A small-molecule ligand and the protein it binds are described below.
Small molecule (SMILES): CC(=O)N[C@@H]1[C@@H](O)[C@H](O)[C@@H](CO)O[C@H]1O

Sequence of chain 1.A:
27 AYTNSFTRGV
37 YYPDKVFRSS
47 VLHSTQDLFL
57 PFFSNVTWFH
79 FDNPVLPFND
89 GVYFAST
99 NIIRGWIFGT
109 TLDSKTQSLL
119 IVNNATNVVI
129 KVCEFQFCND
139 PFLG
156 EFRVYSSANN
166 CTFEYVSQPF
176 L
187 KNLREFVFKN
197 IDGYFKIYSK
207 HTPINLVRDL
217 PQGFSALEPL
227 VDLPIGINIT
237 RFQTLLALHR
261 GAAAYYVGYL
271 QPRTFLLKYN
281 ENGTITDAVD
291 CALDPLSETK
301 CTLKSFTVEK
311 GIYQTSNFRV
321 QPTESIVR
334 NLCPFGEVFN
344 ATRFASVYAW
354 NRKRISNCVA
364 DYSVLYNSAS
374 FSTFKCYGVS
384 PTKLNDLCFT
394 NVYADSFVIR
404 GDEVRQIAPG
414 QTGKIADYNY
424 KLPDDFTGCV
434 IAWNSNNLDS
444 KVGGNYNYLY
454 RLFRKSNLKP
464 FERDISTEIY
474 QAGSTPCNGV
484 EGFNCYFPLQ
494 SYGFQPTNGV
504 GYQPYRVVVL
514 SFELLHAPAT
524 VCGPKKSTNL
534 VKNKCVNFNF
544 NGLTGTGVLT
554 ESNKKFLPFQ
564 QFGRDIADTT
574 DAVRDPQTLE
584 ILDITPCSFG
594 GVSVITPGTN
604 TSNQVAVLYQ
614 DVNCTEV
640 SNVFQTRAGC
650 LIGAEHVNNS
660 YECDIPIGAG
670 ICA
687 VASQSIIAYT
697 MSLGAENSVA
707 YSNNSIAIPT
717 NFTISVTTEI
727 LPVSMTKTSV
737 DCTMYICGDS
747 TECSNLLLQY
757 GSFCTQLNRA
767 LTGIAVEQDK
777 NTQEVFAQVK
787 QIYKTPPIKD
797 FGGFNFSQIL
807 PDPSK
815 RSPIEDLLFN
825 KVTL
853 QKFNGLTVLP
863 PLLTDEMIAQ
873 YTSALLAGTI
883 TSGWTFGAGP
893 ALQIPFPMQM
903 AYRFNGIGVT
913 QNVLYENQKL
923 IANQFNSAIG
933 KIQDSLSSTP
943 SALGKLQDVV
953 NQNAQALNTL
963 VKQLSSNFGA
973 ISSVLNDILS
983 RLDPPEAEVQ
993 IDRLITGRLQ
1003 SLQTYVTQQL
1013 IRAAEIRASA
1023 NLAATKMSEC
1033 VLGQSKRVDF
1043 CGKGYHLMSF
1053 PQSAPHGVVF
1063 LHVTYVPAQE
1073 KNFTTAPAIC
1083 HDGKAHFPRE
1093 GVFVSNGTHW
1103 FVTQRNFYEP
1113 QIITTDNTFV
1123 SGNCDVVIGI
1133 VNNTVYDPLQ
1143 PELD

Sequence of chain 1.C:
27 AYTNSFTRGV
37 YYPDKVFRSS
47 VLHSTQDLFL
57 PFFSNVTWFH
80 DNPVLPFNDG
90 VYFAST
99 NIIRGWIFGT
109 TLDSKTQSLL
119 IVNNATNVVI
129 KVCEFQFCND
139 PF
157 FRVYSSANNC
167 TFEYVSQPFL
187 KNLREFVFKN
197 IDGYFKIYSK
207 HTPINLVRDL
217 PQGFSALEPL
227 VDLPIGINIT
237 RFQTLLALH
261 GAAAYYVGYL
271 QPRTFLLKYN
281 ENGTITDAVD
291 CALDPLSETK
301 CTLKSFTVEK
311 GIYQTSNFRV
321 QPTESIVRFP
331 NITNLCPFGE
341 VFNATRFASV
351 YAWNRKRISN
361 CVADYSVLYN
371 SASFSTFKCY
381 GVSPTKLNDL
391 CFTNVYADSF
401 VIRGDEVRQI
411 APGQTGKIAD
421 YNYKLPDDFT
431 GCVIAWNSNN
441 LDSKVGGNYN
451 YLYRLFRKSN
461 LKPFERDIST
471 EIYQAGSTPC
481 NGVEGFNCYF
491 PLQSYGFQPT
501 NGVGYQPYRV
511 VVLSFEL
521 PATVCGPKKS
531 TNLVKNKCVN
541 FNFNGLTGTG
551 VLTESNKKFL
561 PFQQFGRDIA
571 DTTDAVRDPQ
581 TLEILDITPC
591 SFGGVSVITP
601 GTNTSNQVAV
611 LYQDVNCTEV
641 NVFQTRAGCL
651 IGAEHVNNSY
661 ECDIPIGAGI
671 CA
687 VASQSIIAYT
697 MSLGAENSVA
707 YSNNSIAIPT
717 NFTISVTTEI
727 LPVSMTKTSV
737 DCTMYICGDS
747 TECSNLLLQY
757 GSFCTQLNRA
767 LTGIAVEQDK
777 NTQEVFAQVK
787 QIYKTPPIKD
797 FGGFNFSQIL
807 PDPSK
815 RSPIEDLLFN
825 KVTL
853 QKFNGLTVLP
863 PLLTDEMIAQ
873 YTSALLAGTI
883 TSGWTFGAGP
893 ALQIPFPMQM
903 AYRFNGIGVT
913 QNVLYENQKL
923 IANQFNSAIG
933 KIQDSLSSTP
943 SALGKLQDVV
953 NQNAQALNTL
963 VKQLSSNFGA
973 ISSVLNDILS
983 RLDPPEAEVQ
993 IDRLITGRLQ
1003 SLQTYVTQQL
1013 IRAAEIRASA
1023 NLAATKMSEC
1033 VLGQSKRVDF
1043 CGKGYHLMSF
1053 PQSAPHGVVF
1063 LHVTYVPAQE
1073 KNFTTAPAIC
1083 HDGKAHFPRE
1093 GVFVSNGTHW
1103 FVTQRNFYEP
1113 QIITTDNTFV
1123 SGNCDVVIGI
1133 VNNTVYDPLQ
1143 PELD

Binding-site contacts:
Ligand atom C1 contacts residue GLN895 of chain 1.A at 4.4 Å.
Ligand atom C7 contacts residue ASN1074 of chain 1.C at 3.4 Å.
Ligand atom C1 contacts residue ALA706 of chain 1.C at 4.1 Å (hydrophobic).
Ligand atom N2 contacts residue ASN1074 of chain 1.C at 2.8 Å (h-bond).
Ligand atom C5 contacts residue ASN1074 of chain 1.C at 3.6 Å.
Ligand atom C8 contacts residue GLU1072 of chain 1.C at 3.8 Å.
Ligand atom C3 contacts residue ASN1074 of chain 1.C at 3.8 Å.
Ligand atom C4 contacts residue ASN1074 of chain 1.C at 4.2 Å.
Ligand atom C3 contacts residue ALA706 of chain 1.C at 4.0 Å (hydrophobic).
Ligand atom O5 contacts residue ASN1074 of chain 1.C at 2.3 Å (h-bond).
Ligand atom O4 contacts residue ALA706 of chain 1.C at 4.3 Å.
Ligand atom C1 contacts residue ASN1074 of chain 1.C at 1.4 Å.
Ligand atom C5 contacts residue ALA706 of chain 1.C at 3.8 Å (hydrophobic).
Ligand atom C8 contacts residue ASN1074 of chain 1.C at 3.7 Å.
Ligand atom C2 contacts residue ASN1074 of chain 1.C at 2.5 Å.
Ligand atom O5 contacts residue ALA706 of chain 1.C at 4.4 Å.
Ligand atom O7 contacts residue ASN1074 of chain 1.C at 4.1 Å.
Ligand atom C4 contacts residue ALA706 of chain 1.C at 4.3 Å (hydrophobic).